Binding-site contacts:
Ligand atom C5 contacts residue ASN21 of chain 14.E at 3.3 Å.
Ligand atom C2 contacts residue ASN21 of chain 14.E at 2.5 Å.
Ligand atom C3 contacts residue ASN21 of chain 14.E at 3.7 Å.
Ligand atom O7 contacts residue ASN21 of chain 14.E at 4.0 Å.
Ligand atom C6 contacts residue ASN21 of chain 14.E at 3.3 Å.
Ligand atom O5 contacts residue ASN21 of chain 14.E at 2.5 Å (h-bond).
Ligand atom N2 contacts residue ASN21 of chain 14.E at 3.3 Å (h-bond).
Ligand atom O6 contacts residue ASN21 of chain 14.E at 4.3 Å.
Ligand atom C1 contacts residue ASN21 of chain 14.E at 1.4 Å.
Ligand atom C4 contacts residue ASN21 of chain 14.E at 3.8 Å.
Ligand atom C7 contacts residue ASN21 of chain 14.E at 4.0 Å.

Sequence of chain 14.E:
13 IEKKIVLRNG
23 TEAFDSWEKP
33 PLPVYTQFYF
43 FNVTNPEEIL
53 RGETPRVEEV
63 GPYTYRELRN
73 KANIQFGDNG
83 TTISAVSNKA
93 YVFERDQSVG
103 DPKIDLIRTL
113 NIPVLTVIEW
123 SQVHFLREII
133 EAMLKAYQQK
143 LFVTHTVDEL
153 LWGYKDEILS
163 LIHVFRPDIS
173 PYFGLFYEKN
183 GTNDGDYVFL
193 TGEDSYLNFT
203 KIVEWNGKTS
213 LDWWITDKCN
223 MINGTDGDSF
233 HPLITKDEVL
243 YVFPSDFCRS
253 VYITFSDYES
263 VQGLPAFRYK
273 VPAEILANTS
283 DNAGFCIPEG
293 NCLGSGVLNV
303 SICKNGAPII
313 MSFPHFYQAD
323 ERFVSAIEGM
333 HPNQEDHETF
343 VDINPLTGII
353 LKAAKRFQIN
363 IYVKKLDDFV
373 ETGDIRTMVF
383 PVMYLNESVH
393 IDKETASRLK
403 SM

A protein and the small-molecule ligand that binds it are described below.
Small molecule (SMILES): CC(=O)N[C@@H]1[C@@H](O)[C@H](O)[C@@H](CO)O[C@H]1O